Binding-site contacts:
Ligand atom C7 contacts residue ASN192 of chain 1.A at 3.8 Å.
Ligand atom O7 contacts residue ASN192 of chain 1.A at 3.5 Å (h-bond).
Ligand atom C8 contacts residue ASN192 of chain 1.A at 3.6 Å.
Ligand atom C1 contacts residue ASN121 of chain 1.A at 1.4 Å.
Ligand atom C3 contacts residue TYR102 of chain 1.C at 3.7 Å (hydrophobic).
Ligand atom C5 contacts residue ASN121 of chain 1.A at 3.5 Å.
Ligand atom N2 contacts residue ASN121 of chain 1.A at 3.0 Å (h-bond).
Ligand atom C5 contacts residue TYR102 of chain 1.C at 4.3 Å (hydrophobic).
Ligand atom C4 contacts residue ASN192 of chain 1.A at 3.9 Å.
Ligand atom C7 contacts residue ASN121 of chain 1.A at 3.7 Å.
Ligand atom C2 contacts residue SER61 of chain 1.B at 4.3 Å.
Ligand atom C1 contacts residue ASN192 of chain 1.A at 3.9 Å.
Ligand atom O3 contacts residue TYR102 of chain 1.C at 4.1 Å.
Ligand atom O7 contacts residue ASN121 of chain 1.A at 3.9 Å.
Ligand atom O4 contacts residue SER61 of chain 1.B at 3.8 Å.
Ligand atom C5 contacts residue THR123 of chain 1.A at 3.8 Å.
Ligand atom O5 contacts residue THR123 of chain 1.A at 4.3 Å.
Ligand atom C4 contacts residue PHE110 of chain 1.C at 4.4 Å (hydrophobic).
Ligand atom O3 contacts residue SER61 of chain 1.B at 4.1 Å.
Ligand atom C1 contacts residue THR123 of chain 1.A at 4.1 Å.
Ligand atom C6 contacts residue ASN192 of chain 1.A at 4.1 Å.
Ligand atom C8 contacts residue ASP193 of chain 1.A at 4.4 Å.
Ligand atom C2 contacts residue ASN192 of chain 1.A at 3.8 Å.
Ligand atom C4 contacts residue TYR102 of chain 1.C at 3.5 Å (hydrophobic).
Ligand atom C4 contacts residue ASN121 of chain 1.A at 4.2 Å.
Ligand atom O2 contacts residue SER61 of chain 1.B at 4.4 Å.
Ligand atom O4 contacts residue ASN192 of chain 1.A at 3.6 Å.
Ligand atom C3 contacts residue ASN192 of chain 1.A at 4.2 Å.
Ligand atom O5 contacts residue ASN121 of chain 1.A at 2.2 Å (h-bond).
Ligand atom O5 contacts residue THR123 of chain 1.A at 3.4 Å.
Ligand atom O5 contacts residue ASN192 of chain 1.A at 4.1 Å.
Ligand atom C5 contacts residue ASN192 of chain 1.A at 3.3 Å.
Ligand atom C8 contacts residue ALA194 of chain 1.A at 4.0 Å (hydrophobic).
Ligand atom C2 contacts residue ASN121 of chain 1.A at 2.5 Å.
Ligand atom C3 contacts residue ASN121 of chain 1.A at 3.8 Å.
Ligand atom O3 contacts residue PHE110 of chain 1.C at 4.5 Å.
Ligand atom C8 contacts residue PHE29 of chain 1.C at 4.5 Å (hydrophobic).
Ligand atom N2 contacts residue ASN192 of chain 1.A at 2.9 Å (h-bond).
Ligand atom O4 contacts residue PHE110 of chain 1.C at 4.1 Å.
Ligand atom C6 contacts residue THR123 of chain 1.A at 3.7 Å.

A small-molecule ligand and the protein it binds are described below.
Small molecule (SMILES): CC(=O)N[C@H]1[C@H](O[C@H]2[C@H](O)[C@@H](NC(C)=O)CO[C@@H]2CO[C@@H]2O[C@@H](C)[C@@H](O)[C@@H](O)[C@@H]2O)O[C@H](CO)[C@@H](O)[C@@H]1O

Sequence of chain 1.B:
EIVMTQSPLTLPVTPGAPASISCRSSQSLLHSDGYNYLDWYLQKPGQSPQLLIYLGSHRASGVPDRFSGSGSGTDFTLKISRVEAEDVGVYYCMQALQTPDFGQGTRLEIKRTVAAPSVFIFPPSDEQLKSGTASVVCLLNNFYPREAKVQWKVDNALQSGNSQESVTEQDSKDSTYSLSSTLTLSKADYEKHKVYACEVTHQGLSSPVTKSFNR

Sequence of chain 1.C:
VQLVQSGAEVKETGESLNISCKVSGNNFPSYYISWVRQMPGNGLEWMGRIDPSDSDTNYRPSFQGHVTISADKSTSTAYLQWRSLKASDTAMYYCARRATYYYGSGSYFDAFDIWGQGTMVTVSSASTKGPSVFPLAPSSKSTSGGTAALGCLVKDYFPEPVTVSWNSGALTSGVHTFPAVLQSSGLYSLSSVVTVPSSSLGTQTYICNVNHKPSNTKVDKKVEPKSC

Sequence of chain 1.A:
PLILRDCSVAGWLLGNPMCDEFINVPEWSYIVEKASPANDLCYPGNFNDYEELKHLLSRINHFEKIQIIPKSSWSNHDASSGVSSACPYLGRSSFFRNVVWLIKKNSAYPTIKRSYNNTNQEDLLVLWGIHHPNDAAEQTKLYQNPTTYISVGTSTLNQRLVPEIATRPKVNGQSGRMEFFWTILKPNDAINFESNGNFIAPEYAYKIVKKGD